This protein binds this small molecule.
Small molecule (SMILES): CC(=O)N[C@H]1[C@H](O[C@H]2[C@H](O)[C@@H](NC(C)=O)CO[C@@H]2CO)O[C@H](CO)[C@@H](O)[C@@H]1O

Sequence of chain 1.C:
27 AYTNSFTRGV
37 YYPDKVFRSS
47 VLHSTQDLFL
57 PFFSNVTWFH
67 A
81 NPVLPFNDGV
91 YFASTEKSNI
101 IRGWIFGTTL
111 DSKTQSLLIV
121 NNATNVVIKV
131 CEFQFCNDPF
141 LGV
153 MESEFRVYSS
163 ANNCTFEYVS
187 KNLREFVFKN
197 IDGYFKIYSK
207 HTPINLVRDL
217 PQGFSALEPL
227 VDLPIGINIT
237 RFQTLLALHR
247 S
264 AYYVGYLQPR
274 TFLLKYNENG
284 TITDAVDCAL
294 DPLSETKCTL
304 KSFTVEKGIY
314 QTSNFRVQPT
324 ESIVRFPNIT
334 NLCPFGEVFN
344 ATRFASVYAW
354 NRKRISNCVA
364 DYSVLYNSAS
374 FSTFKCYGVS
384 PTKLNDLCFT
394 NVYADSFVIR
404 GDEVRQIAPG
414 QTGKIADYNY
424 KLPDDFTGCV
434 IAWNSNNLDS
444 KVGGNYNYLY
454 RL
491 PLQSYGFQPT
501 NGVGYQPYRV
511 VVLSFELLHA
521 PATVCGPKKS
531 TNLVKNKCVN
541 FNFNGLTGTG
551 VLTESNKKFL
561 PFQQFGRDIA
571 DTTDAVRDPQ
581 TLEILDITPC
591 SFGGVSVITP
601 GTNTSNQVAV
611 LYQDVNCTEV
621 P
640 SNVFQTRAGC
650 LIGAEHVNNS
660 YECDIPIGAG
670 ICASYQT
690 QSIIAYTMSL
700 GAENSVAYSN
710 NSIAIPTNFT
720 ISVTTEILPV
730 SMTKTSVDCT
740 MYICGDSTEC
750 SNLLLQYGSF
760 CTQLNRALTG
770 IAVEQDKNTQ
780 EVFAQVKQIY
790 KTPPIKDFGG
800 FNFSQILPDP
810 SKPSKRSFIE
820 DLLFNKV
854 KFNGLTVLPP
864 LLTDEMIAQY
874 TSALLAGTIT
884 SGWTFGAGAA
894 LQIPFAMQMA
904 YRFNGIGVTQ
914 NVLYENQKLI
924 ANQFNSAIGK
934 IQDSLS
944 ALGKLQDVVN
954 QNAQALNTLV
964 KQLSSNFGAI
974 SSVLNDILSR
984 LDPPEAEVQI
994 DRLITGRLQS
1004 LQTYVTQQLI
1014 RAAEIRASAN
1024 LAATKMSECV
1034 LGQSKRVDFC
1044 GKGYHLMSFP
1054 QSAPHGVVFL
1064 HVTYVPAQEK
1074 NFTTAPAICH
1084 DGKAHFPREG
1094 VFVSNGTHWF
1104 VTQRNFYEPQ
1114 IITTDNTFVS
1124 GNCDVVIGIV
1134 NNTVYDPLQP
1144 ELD

Binding-site contacts:
Ligand atom C5 contacts residue ASN1074 of chain 1.C at 3.6 Å.
Ligand atom O5 contacts residue ASN1074 of chain 1.C at 2.3 Å (h-bond).
Ligand atom C5 contacts residue ALA706 of chain 1.C at 3.7 Å (hydrophobic).
Ligand atom C4 contacts residue ALA706 of chain 1.C at 4.4 Å (hydrophobic).
Ligand atom O4 contacts residue ALA706 of chain 1.C at 4.1 Å.
Ligand atom C3 contacts residue ASN1074 of chain 1.C at 3.8 Å.
Ligand atom C1 contacts residue ASN1074 of chain 1.C at 1.4 Å.
Ligand atom C8 contacts residue GLU1072 of chain 1.C at 3.3 Å.
Ligand atom C8 contacts residue LYS1073 of chain 1.C at 4.3 Å.
Ligand atom N2 contacts residue ASN1074 of chain 1.C at 2.9 Å (h-bond).
Ligand atom C2 contacts residue ASN1074 of chain 1.C at 2.5 Å.
Ligand atom C7 contacts residue ASN1074 of chain 1.C at 3.6 Å.
Ligand atom C6 contacts residue ALA706 of chain 1.C at 4.3 Å (hydrophobic).
Ligand atom O7 contacts residue ASN1074 of chain 1.C at 3.8 Å.
Ligand atom C4 contacts residue ASN1074 of chain 1.C at 4.2 Å.
Ligand atom C8 contacts residue ASN1074 of chain 1.C at 4.1 Å.